Binding-site contacts:
Ligand atom C2 contacts residue GOL1 of chain 1.B at 3.6 Å.
Ligand atom C19 contacts residue LEU149 of chain 1.A at 3.4 Å (hydrophobic).
Ligand atom C9 contacts residue LEU149 of chain 1.A at 3.8 Å (hydrophobic).
Ligand atom N15 contacts residue MET96 of chain 1.A at 3.7 Å.
Ligand atom N18 contacts residue LEU149 of chain 1.A at 3.7 Å.
Ligand atom N8 contacts residue ASN147 of chain 1.A at 3.0 Å (h-bond).
Ligand atom C6 contacts residue ASP160 of chain 1.A at 3.6 Å.
Ligand atom C11 contacts residue PRO103 of chain 1.A at 3.8 Å (hydrophobic).
Ligand atom N27 contacts residue GLU97 of chain 1.A at 2.9 Å (salt-bridge).
Ligand atom N26 contacts residue MET98 of chain 1.A at 3.7 Å.
Ligand atom N8 contacts residue ASP160 of chain 1.A at 2.8 Å (salt-bridge).
Ligand atom N16 contacts residue SER159 of chain 1.A at 3.0 Å (h-bond).
Ligand atom N8 contacts residue GOL1 of chain 1.B at 3.0 Å (h-bond).
Ligand atom C24 contacts residue GLY102 of chain 1.A at 3.5 Å.
Ligand atom C4 contacts residue ASP160 of chain 1.A at 3.8 Å.
Ligand atom C20 contacts residue ALA48 of chain 1.A at 3.4 Å (hydrophobic).
Ligand atom C12 contacts residue LEU25 of chain 1.A at 3.5 Å (hydrophobic).
Ligand atom N26 contacts residue ALA99 of chain 1.A at 3.0 Å (h-bond).
Ligand atom N27 contacts residue ALA48 of chain 1.A at 3.6 Å.
Ligand atom C23 contacts residue GLY102 of chain 1.A at 3.7 Å.
Ligand atom C25 contacts residue GLU100 of chain 1.A at 3.6 Å.
Ligand atom N26 contacts residue GLY102 of chain 1.A at 3.6 Å.
Ligand atom C4 contacts residue ARG146 of chain 1.A at 3.5 Å.
Ligand atom C25 contacts residue GLY102 of chain 1.A at 3.4 Å.
Ligand atom N15 contacts residue SER159 of chain 1.A at 3.1 Å (h-bond).
Ligand atom O21 contacts residue ALA99 of chain 1.A at 3.0 Å (h-bond).
Ligand atom N7 contacts residue ASP160 of chain 1.A at 3.0 Å (salt-bridge).
Ligand atom N13 contacts residue LEU149 of chain 1.A at 3.5 Å.
Ligand atom N8 contacts residue ARG146 of chain 1.A at 2.9 Å (salt-bridge).
Ligand atom C11 contacts residue LEU25 of chain 1.A at 3.6 Å (hydrophobic).
Ligand atom C5 contacts residue ASP160 of chain 1.A at 3.7 Å.
Ligand atom O21 contacts residue ALA48 of chain 1.A at 3.3 Å.
Ligand atom C22 contacts residue GLY102 of chain 1.A at 3.8 Å.
Ligand atom C3 contacts residue PRO103 of chain 1.A at 3.7 Å (hydrophobic).
Ligand atom C14 contacts residue LEU149 of chain 1.A at 3.7 Å (hydrophobic).
Ligand atom C6 contacts residue GOL1 of chain 1.B at 3.7 Å.
Ligand atom C20 contacts residue ALA99 of chain 1.A at 3.7 Å (hydrophobic).
Ligand atom C12 contacts residue PRO103 of chain 1.A at 3.6 Å (hydrophobic).
Ligand atom C1 contacts residue SER27 of chain 1.A at 3.5 Å.
Ligand atom C25 contacts residue ALA99 of chain 1.A at 3.1 Å (hydrophobic).

A protein and the small-molecule ligand that binds it are described below.
Small molecule (SMILES): NC(=O)c1nnc(N[C@@H]2CCCC[C@@H]2N)nc1Nc1cccc2cc[nH]c12

Sequence of chain 1.A:
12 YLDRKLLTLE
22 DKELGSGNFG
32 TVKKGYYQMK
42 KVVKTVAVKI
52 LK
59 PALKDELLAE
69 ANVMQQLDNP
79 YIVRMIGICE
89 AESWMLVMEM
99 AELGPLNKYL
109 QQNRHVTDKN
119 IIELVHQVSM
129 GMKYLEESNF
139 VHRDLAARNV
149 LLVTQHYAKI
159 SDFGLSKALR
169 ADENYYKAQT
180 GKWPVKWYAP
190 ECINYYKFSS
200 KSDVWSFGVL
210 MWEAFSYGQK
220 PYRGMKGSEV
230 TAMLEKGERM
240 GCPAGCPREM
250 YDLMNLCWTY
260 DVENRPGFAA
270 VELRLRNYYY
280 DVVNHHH